A protein and the small-molecule ligand that binds it are described below.
Small molecule (SMILES): Cc1ccc(O)c2c3c(nn12)CC[C@@](C)(NC(=O)c1ccc(-n2cnnc2)cc1)C3

Sequence of chain 1.A:
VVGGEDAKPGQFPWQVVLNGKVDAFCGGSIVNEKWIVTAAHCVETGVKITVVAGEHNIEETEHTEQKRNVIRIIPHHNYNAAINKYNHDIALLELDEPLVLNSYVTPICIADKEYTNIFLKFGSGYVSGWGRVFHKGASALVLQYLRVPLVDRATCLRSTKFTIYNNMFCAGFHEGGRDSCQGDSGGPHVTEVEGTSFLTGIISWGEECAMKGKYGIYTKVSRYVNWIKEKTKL

Binding-site contacts:
Ligand atom O1 contacts residue GLU207 of chain 1.A at 3.6 Å.
Ligand atom N contacts residue GLN182 of chain 1.A at 3.6 Å (h-bond).
Ligand atom C2 contacts residue GLY206 of chain 1.A at 3.7 Å.
Ligand atom N4 contacts residue PHE162 of chain 1.A at 3.6 Å.
Ligand atom O1 contacts residue CYS209 of chain 1.A at 3.2 Å (h-bond).
Ligand atom C8 contacts residue GLY206 of chain 1.A at 3.3 Å.
Ligand atom C19 contacts residue GLY206 of chain 1.A at 3.4 Å.
Ligand atom C4 contacts residue CYS209 of chain 1.A at 3.5 Å (hydrophobic).
Ligand atom N1 contacts residue GLN182 of chain 1.A at 3.5 Å.
Ligand atom C18 contacts residue TRP205 of chain 1.A at 3.5 Å (hydrophobic).
Ligand atom C14 contacts residue GLY206 of chain 1.A at 3.6 Å.
Ligand atom C1 contacts residue TRP205 of chain 1.A at 3.6 Å (hydrophobic).
Ligand atom C20 contacts residue TRP205 of chain 1.A at 3.6 Å (hydrophobic).
Ligand atom C7 contacts residue GLY206 of chain 1.A at 3.3 Å.
Ligand atom C2 contacts residue SER180 of chain 1.A at 3.3 Å.
Ligand atom C5 contacts residue GLY206 of chain 1.A at 3.5 Å.
Ligand atom C3 contacts residue SER180 of chain 1.A at 3.2 Å.
Ligand atom C17 contacts residue TYR86 of chain 1.A at 3.6 Å (hydrophobic).
Ligand atom C contacts residue SER204 of chain 1.A at 3.7 Å.
Ligand atom C20 contacts residue TYR86 of chain 1.A at 3.4 Å (hydrophobic).
Ligand atom C3 contacts residue GLY206 of chain 1.A at 3.5 Å.
Ligand atom C4 contacts residue GLY206 of chain 1.A at 3.4 Å.
Ligand atom O1 contacts residue GLU208 of chain 1.A at 3.5 Å.
Ligand atom C2 contacts residue CYS181 of chain 1.A at 3.7 Å (hydrophobic).
Ligand atom C2 contacts residue TRP205 of chain 1.A at 3.6 Å (hydrophobic).
Ligand atom C5 contacts residue CYS209 of chain 1.A at 3.7 Å (hydrophobic).
Ligand atom N2 contacts residue GLY206 of chain 1.A at 2.9 Å (h-bond).
Ligand atom O1 contacts residue GLY206 of chain 1.A at 3.3 Å.
Ligand atom N4 contacts residue TYR86 of chain 1.A at 3.6 Å.
Ligand atom C contacts residue CYS181 of chain 1.A at 3.4 Å (hydrophobic).
Ligand atom C contacts residue SER185 of chain 1.A at 3.3 Å.
Ligand atom C13 contacts residue GLY206 of chain 1.A at 3.7 Å.
Ligand atom C1 contacts residue CYS181 of chain 1.A at 3.5 Å (hydrophobic).
Ligand atom N contacts residue CYS181 of chain 1.A at 3.6 Å.
Ligand atom C18 contacts residue TYR86 of chain 1.A at 3.4 Å (hydrophobic).
Ligand atom N5 contacts residue PHE162 of chain 1.A at 3.3 Å.
Ligand atom N contacts residue GLY206 of chain 1.A at 3.6 Å.
Ligand atom C12 contacts residue GLU207 of chain 1.A at 3.6 Å.
Ligand atom N3 contacts residue TYR86 of chain 1.A at 3.5 Å.
Ligand atom C21 contacts residue PHE162 of chain 1.A at 3.4 Å (hydrophobic).